Binding-site contacts:
Ligand atom O1 contacts residue VAL31 of chain 54.F at 3.4 Å (h-bond).
Ligand atom C4 contacts residue VAL31 of chain 54.F at 3.8 Å (hydrophobic).
Ligand atom C4 contacts residue NAG1 of chain 54.DA at 3.2 Å.
Ligand atom O5 contacts residue ASN69 of chain 54.F at 2.8 Å (h-bond).
Ligand atom C5 contacts residue ASN69 of chain 54.F at 3.7 Å.
Ligand atom C6 contacts residue LEU24 of chain 54.F at 4.5 Å (hydrophobic).
Ligand atom C8 contacts residue SER70 of chain 54.F at 3.7 Å.
Ligand atom N2 contacts residue ASN69 of chain 54.F at 4.3 Å.
Ligand atom C3 contacts residue VAL31 of chain 54.F at 3.0 Å (hydrophobic).
Ligand atom O3 contacts residue NAG1 of chain 54.DA at 2.6 Å (h-bond).
Ligand atom C1 contacts residue VAL31 of chain 54.F at 4.3 Å (hydrophobic).
Ligand atom C8 contacts residue ARG57 of chain 54.F at 4.2 Å.
Ligand atom C7 contacts residue ASN69 of chain 54.F at 3.8 Å.
Ligand atom C5 contacts residue MET33 of chain 54.F at 3.7 Å (hydrophobic).
Ligand atom C3 contacts residue NAG1 of chain 54.DA at 3.7 Å.
Ligand atom O1 contacts residue MET33 of chain 54.F at 3.9 Å.
Ligand atom O3 contacts residue VAL31 of chain 54.F at 3.6 Å.
Ligand atom O6 contacts residue NAG1 of chain 54.DA at 3.0 Å.
Ligand atom C6 contacts residue MET33 of chain 54.F at 3.5 Å (hydrophobic).
Ligand atom C6 contacts residue ASN69 of chain 54.F at 4.4 Å.
Ligand atom C7 contacts residue SER70 of chain 54.F at 4.4 Å.
Ligand atom O1 contacts residue ASN69 of chain 54.F at 2.1 Å (h-bond).
Ligand atom C2 contacts residue ASN69 of chain 54.F at 4.2 Å.
Ligand atom O5 contacts residue MET33 of chain 54.F at 4.2 Å.
Ligand atom C8 contacts residue ASN69 of chain 54.F at 3.4 Å.
Ligand atom C2 contacts residue VAL31 of chain 54.F at 4.0 Å (hydrophobic).
Ligand atom O7 contacts residue ASN69 of chain 54.F at 3.8 Å.
Ligand atom C1 contacts residue ASN69 of chain 54.F at 2.7 Å.
Ligand atom N2 contacts residue VAL31 of chain 54.F at 4.0 Å.
Ligand atom C6 contacts residue NAG1 of chain 54.DA at 4.3 Å.
Ligand atom C5 contacts residue VAL31 of chain 54.F at 4.2 Å (hydrophobic).
Ligand atom O4 contacts residue NAG1 of chain 54.DA at 3.0 Å.
Ligand atom O4 contacts residue VAL31 of chain 54.F at 3.3 Å.
Ligand atom C5 contacts residue NAG1 of chain 54.DA at 4.3 Å.
Ligand atom O1 contacts residue SER70 of chain 54.F at 4.2 Å.

Sequence of chain 54.F:
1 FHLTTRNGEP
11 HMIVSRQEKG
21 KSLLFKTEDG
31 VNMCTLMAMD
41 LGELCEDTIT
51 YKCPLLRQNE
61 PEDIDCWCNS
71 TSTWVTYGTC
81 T

A small-molecule ligand and the protein it binds are described below.
Small molecule (SMILES): CC(=O)N[C@@H]1[C@@H](O)[C@H](O)[C@@H](CO)O[C@H]1O